A small-molecule ligand and the protein it binds are described below.
Small molecule (SMILES): CNCC[C@H](C(=O)Nc1cccnc1)c1ccccc1

Sequence of chain 2.A:
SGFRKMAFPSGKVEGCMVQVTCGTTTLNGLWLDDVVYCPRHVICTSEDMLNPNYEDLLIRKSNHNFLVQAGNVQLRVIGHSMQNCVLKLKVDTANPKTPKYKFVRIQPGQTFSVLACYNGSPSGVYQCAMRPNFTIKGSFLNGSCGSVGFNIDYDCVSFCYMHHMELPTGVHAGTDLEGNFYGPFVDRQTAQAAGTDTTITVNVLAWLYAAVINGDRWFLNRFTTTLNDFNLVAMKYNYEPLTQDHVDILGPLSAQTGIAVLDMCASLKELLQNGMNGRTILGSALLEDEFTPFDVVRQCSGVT

Binding-site contacts:
Ligand atom C contacts residue MET49 of chain 2.A at 3.7 Å (hydrophobic).
Ligand atom C7 contacts residue PHE140 of chain 2.A at 3.7 Å (hydrophobic).
Ligand atom C9 contacts residue GLU166 of chain 2.A at 3.9 Å.
Ligand atom C13 contacts residue MET165 of chain 2.A at 3.8 Å (hydrophobic).
Ligand atom C8 contacts residue GLU166 of chain 2.A at 3.6 Å.
Ligand atom C7 contacts residue LEU141 of chain 2.A at 3.6 Å (hydrophobic).
Ligand atom O contacts residue ASN142 of chain 2.A at 3.4 Å (h-bond).
Ligand atom N2 contacts residue GLU166 of chain 2.A at 3.9 Å.
Ligand atom C8 contacts residue PHE140 of chain 2.A at 3.3 Å (hydrophobic).
Ligand atom C contacts residue CYS44 of chain 2.A at 3.2 Å (hydrophobic).
Ligand atom C13 contacts residue MET49 of chain 2.A at 3.5 Å (hydrophobic).
Ligand atom N1 contacts residue ASN142 of chain 2.A at 3.9 Å.
Ligand atom C7 contacts residue ASN142 of chain 2.A at 3.7 Å.
Ligand atom C15 contacts residue HIS41 of chain 2.A at 3.5 Å.
Ligand atom C14 contacts residue HIS41 of chain 2.A at 3.9 Å.
Ligand atom C contacts residue HIS41 of chain 2.A at 3.5 Å.
Ligand atom N contacts residue HIS41 of chain 2.A at 3.9 Å.
Ligand atom C1 contacts residue MET49 of chain 2.A at 3.9 Å (hydrophobic).
Ligand atom C9 contacts residue CYS145 of chain 2.A at 3.6 Å (hydrophobic).
Ligand atom C2 contacts residue ASN142 of chain 2.A at 3.9 Å.
Ligand atom C8 contacts residue HIS163 of chain 2.A at 3.8 Å.
Ligand atom C9 contacts residue HIS163 of chain 2.A at 3.6 Å.
Ligand atom C4 contacts residue ASN142 of chain 2.A at 3.5 Å.
Ligand atom O contacts residue HIS41 of chain 2.A at 3.9 Å.
Ligand atom N2 contacts residue HIS163 of chain 2.A at 2.8 Å (h-bond).
Ligand atom C contacts residue THR45 of chain 2.A at 3.9 Å.
Ligand atom C6 contacts residue GLU166 of chain 2.A at 3.9 Å.
Ligand atom C7 contacts residue GLU166 of chain 2.A at 3.5 Å.
Ligand atom N2 contacts residue SER144 of chain 2.A at 3.9 Å.
Ligand atom C15 contacts residue HIS164 of chain 2.A at 3.3 Å.
Ligand atom C14 contacts residue HIS164 of chain 2.A at 3.5 Å.
Ligand atom C4 contacts residue CYS145 of chain 2.A at 3.8 Å (hydrophobic).
Ligand atom C2 contacts residue HIS41 of chain 2.A at 3.7 Å.
Ligand atom C12 contacts residue GLN189 of chain 2.A at 3.4 Å.
Ligand atom C11 contacts residue GLN189 of chain 2.A at 3.7 Å.
Ligand atom O contacts residue CYS145 of chain 2.A at 2.7 Å (h-bond).
Ligand atom C8 contacts residue LEU141 of chain 2.A at 3.8 Å (hydrophobic).
Ligand atom C14 contacts residue MET165 of chain 2.A at 3.8 Å (hydrophobic).
Ligand atom C14 contacts residue MET49 of chain 2.A at 3.7 Å (hydrophobic).
Ligand atom C12 contacts residue MET49 of chain 2.A at 3.7 Å (hydrophobic).